Sequence of chain 1.B:
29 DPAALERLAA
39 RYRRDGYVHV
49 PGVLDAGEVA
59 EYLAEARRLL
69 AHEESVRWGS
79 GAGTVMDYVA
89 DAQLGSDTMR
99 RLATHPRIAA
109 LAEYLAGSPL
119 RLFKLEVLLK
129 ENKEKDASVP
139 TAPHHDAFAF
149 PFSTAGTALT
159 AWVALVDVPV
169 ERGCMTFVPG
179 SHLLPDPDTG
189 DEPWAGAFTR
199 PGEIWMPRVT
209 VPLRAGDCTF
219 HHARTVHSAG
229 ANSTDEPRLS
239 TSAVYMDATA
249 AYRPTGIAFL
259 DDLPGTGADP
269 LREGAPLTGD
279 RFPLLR

The protein below binds the small molecule below.
Small molecule (SMILES): O=C(O)CCC(=O)C(=O)O

Binding-site contacts:
Ligand atom O1 contacts residue HIS225 of chain 1.B at 3.0 Å (h-bond).
Ligand atom O4 contacts residue THR139 of chain 1.B at 2.6 Å (h-bond).
Ligand atom O3 contacts residue MET84 of chain 1.B at 3.8 Å.
Ligand atom C2 contacts residue FE1 of chain 1.H at 2.8 Å.
Ligand atom C5 contacts residue THR139 of chain 1.B at 3.7 Å.
Ligand atom C5 contacts residue TRP160 of chain 1.B at 3.8 Å (hydrophobic).
Ligand atom O2 contacts residue THR158 of chain 1.B at 3.7 Å.
Ligand atom O4 contacts residue LYS128 of chain 1.B at 3.5 Å.
Ligand atom C4 contacts residue MET173 of chain 1.B at 3.7 Å (hydrophobic).
Ligand atom O5 contacts residue FE1 of chain 1.H at 2.1 Å.
Ligand atom O1 contacts residue ASP144 of chain 1.B at 2.8 Å (salt-bridge).
Ligand atom C1 contacts residue HIS225 of chain 1.B at 3.6 Å.
Ligand atom O4 contacts residue MET84 of chain 1.B at 3.4 Å.
Ligand atom O1 contacts residue FE1 of chain 1.H at 2.1 Å.
Ligand atom C4 contacts residue MET84 of chain 1.B at 3.9 Å (hydrophobic).
Ligand atom O3 contacts residue TRP160 of chain 1.B at 2.8 Å (h-bond).
Ligand atom C1 contacts residue HIS219 of chain 1.B at 3.7 Å.
Ligand atom O3 contacts residue LEU126 of chain 1.B at 3.5 Å.
Ligand atom C1 contacts residue ASP144 of chain 1.B at 4.0 Å.
Ligand atom O1 contacts residue HIS219 of chain 1.B at 3.2 Å (h-bond).
Ligand atom C3 contacts residue MET173 of chain 1.B at 3.6 Å (hydrophobic).
Ligand atom C2 contacts residue HIS225 of chain 1.B at 3.5 Å.
Ligand atom O4 contacts residue ARG236 of chain 1.B at 3.0 Å (salt-bridge).
Ligand atom C2 contacts residue MET173 of chain 1.B at 4.0 Å (hydrophobic).
Ligand atom O3 contacts residue ARG236 of chain 1.B at 2.8 Å (salt-bridge).
Ligand atom C5 contacts residue ARG236 of chain 1.B at 3.4 Å.
Ligand atom O2 contacts residue SER240 of chain 1.B at 2.7 Å (h-bond).
Ligand atom C4 contacts residue THR139 of chain 1.B at 3.8 Å.
Ligand atom O4 contacts residue ALA227 of chain 1.B at 3.5 Å.
Ligand atom O1 contacts residue HIS142 of chain 1.B at 4.0 Å.
Ligand atom O5 contacts residue HIS225 of chain 1.B at 2.8 Å (h-bond).
Ligand atom O2 contacts residue TRP160 of chain 1.B at 3.6 Å.
Ligand atom O5 contacts residue HIS142 of chain 1.B at 2.8 Å.
Ligand atom C2 contacts residue HIS142 of chain 1.B at 4.0 Å.
Ligand atom C5 contacts residue MET84 of chain 1.B at 3.4 Å (hydrophobic).
Ligand atom C3 contacts residue TRP160 of chain 1.B at 3.5 Å (hydrophobic).
Ligand atom C1 contacts residue SER240 of chain 1.B at 3.9 Å.
Ligand atom O2 contacts residue HIS219 of chain 1.B at 3.9 Å.
Ligand atom O2 contacts residue FE1 of chain 1.H at 4.0 Å.
Ligand atom C1 contacts residue FE1 of chain 1.H at 2.8 Å.